Sequence of chain 1.B:
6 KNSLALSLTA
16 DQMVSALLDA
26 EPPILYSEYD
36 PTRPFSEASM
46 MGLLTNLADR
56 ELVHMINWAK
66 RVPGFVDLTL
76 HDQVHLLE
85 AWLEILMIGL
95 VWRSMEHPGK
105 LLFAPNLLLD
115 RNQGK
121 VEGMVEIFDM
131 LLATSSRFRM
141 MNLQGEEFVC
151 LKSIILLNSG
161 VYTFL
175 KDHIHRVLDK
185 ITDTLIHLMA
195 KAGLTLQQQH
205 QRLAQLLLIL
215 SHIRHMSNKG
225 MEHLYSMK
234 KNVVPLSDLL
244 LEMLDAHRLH

This protein binds this small molecule.
Small molecule (SMILES): CC[C@H](C)[C@H](NC(=O)[C@@H](N)CCCCN)C(=O)N[C@@H](CC(C)C)C(=O)N[C@@H](CC1=NC=NC1)C(=O)N[C@@H](CCCN=C(N)N)C(=O)N[C@@H](CC(C)C)C(=O)N[C@@H](CC(C)C)C(=O)N[C@@H](CCC(N)=O)C(=O)N[C@H](C=O)CC(=O)O

Binding-site contacts:
Ligand atom N contacts residue LYS65 of chain 1.B at 4.1 Å.
Ligand atom CD1 contacts residue LEU242 of chain 1.B at 3.8 Å (hydrophobic).
Ligand atom O contacts residue LEU75 of chain 1.B at 4.1 Å.
Ligand atom OE1 contacts residue LEU75 of chain 1.B at 3.4 Å.
Ligand atom CD2 contacts residue GLU245 of chain 1.B at 3.7 Å.
Ligand atom ND1 contacts residue VAL79 of chain 1.B at 4.2 Å.
Ligand atom O contacts residue LYS65 of chain 1.B at 3.3 Å (salt-bridge).
Ligand atom CB contacts residue ILE61 of chain 1.B at 3.8 Å (hydrophobic).
Ligand atom CD2 contacts residue ILE61 of chain 1.B at 3.6 Å (hydrophobic).
Ligand atom CD contacts residue GLU83 of chain 1.B at 4.1 Å.
Ligand atom CE contacts residue GLU83 of chain 1.B at 3.6 Å.
Ligand atom CD1 contacts residue VAL79 of chain 1.B at 3.6 Å (hydrophobic).
Ligand atom CE1 contacts residue LEU75 of chain 1.B at 4.1 Å (hydrophobic).
Ligand atom NE2 contacts residue LEU75 of chain 1.B at 3.8 Å.
Ligand atom CD1 contacts residue LEU82 of chain 1.B at 3.9 Å (hydrophobic).
Ligand atom CD2 contacts residue LEU242 of chain 1.B at 4.0 Å (hydrophobic).
Ligand atom CD2 contacts residue GLN78 of chain 1.B at 3.5 Å.
Ligand atom CD1 contacts residue GLN78 of chain 1.B at 3.8 Å.
Ligand atom CG2 contacts residue LEU242 of chain 1.B at 4.2 Å (hydrophobic).
Ligand atom C contacts residue LYS65 of chain 1.B at 3.6 Å.
Ligand atom CD2 contacts residue LEU82 of chain 1.B at 4.1 Å (hydrophobic).
Ligand atom CB contacts residue GLU245 of chain 1.B at 3.7 Å.
Ligand atom NZ contacts residue VAL79 of chain 1.B at 3.4 Å.
Ligand atom CD1 contacts residue ILE61 of chain 1.B at 3.5 Å (hydrophobic).
Ligand atom CB contacts residue LEU75 of chain 1.B at 3.5 Å (hydrophobic).
Ligand atom CD1 contacts residue LEU75 of chain 1.B at 3.9 Å (hydrophobic).
Ligand atom C contacts residue ILE61 of chain 1.B at 4.1 Å (hydrophobic).
Ligand atom CD2 contacts residue GLU83 of chain 1.B at 3.7 Å.
Ligand atom CE contacts residue VAL79 of chain 1.B at 3.8 Å (hydrophobic).
Ligand atom O contacts residue LYS65 of chain 1.B at 3.2 Å (salt-bridge).
Ligand atom CD contacts residue GLU245 of chain 1.B at 3.2 Å.
Ligand atom CD1 contacts residue ASP241 of chain 1.B at 3.6 Å.
Ligand atom NE2 contacts residue LEU75 of chain 1.B at 3.5 Å.
Ligand atom CD2 contacts residue VAL79 of chain 1.B at 4.0 Å (hydrophobic).
Ligand atom CE contacts residue GLU245 of chain 1.B at 3.7 Å.
Ligand atom CD contacts residue LEU75 of chain 1.B at 3.2 Å (hydrophobic).
Ligand atom O contacts residue ILE61 of chain 1.B at 3.8 Å.
Ligand atom CD2 contacts residue LEU75 of chain 1.B at 3.8 Å (hydrophobic).
Ligand atom CD2 contacts residue MET246 of chain 1.B at 4.0 Å (hydrophobic).
Ligand atom CG contacts residue LEU75 of chain 1.B at 3.5 Å (hydrophobic).